This small molecule binds to this protein.
Small molecule (SMILES): CN1C(N)=N[C@](C)(c2cc(NC(=O)c3ccc(F)cn3)ccc2F)CS1(=O)=O

Sequence of chain 1.B:
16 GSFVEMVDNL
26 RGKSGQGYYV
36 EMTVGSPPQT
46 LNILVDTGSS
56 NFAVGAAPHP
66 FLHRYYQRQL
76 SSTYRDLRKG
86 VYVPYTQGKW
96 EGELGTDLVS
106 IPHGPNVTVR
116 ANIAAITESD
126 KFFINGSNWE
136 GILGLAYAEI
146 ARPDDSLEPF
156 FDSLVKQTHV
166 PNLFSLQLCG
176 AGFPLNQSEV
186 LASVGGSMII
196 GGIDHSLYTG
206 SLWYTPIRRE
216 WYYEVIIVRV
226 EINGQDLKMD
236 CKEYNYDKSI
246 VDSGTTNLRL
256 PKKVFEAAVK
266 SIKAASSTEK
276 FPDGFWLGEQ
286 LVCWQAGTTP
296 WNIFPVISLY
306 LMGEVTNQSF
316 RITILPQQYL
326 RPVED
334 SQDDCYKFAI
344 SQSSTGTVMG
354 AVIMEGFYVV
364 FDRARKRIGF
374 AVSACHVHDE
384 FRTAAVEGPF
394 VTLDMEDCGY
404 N

Binding-site contacts:
Ligand atom C17 contacts residue ILE137 of chain 1.B at 3.7 Å (hydrophobic).
Ligand atom N19 contacts residue GLY249 of chain 1.B at 3.0 Å (h-bond).
Ligand atom C20 contacts residue GLY32 of chain 1.B at 3.2 Å.
Ligand atom F18 contacts residue PHE127 of chain 1.B at 3.3 Å.
Ligand atom C20 contacts residue SER29 of chain 1.B at 3.3 Å.
Ligand atom C20 contacts residue THR251 of chain 1.B at 3.2 Å.
Ligand atom C21 contacts residue SER29 of chain 1.B at 3.5 Å.
Ligand atom N19 contacts residue LEU49 of chain 1.B at 3.5 Å.
Ligand atom N9 contacts residue GLY249 of chain 1.B at 3.6 Å (h-bond).
Ligand atom C20 contacts residue GLN31 of chain 1.B at 3.4 Å.
Ligand atom F28 contacts residue THR251 of chain 1.B at 3.6 Å.
Ligand atom O27 contacts residue TRP134 of chain 1.B at 3.7 Å.
Ligand atom N9 contacts residue ASP247 of chain 1.B at 2.9 Å (salt-bridge).
Ligand atom C22 contacts residue THR250 of chain 1.B at 3.6 Å.
Ligand atom O11 contacts residue GLN92 of chain 1.B at 3.4 Å (h-bond).
Ligand atom C21 contacts residue THR251 of chain 1.B at 3.6 Å.
Ligand atom C21 contacts residue GLY32 of chain 1.B at 3.4 Å.
Ligand atom C10 contacts residue ASP247 of chain 1.B at 3.3 Å.
Ligand atom N23 contacts residue GLY249 of chain 1.B at 3.1 Å (h-bond).
Ligand atom C3 contacts residue ASP51 of chain 1.B at 3.3 Å.
Ligand atom C25 contacts residue GLN31 of chain 1.B at 3.7 Å.
Ligand atom C22 contacts residue SER248 of chain 1.B at 3.3 Å.
Ligand atom C4 contacts residue TYR90 of chain 1.B at 3.5 Å (hydrophobic).
Ligand atom N9 contacts residue GLY53 of chain 1.B at 3.7 Å.
Ligand atom O27 contacts residue ILE129 of chain 1.B at 3.2 Å.
Ligand atom C16 contacts residue ILE137 of chain 1.B at 3.7 Å (hydrophobic).
Ligand atom C22 contacts residue GLY249 of chain 1.B at 3.4 Å.
Ligand atom F28 contacts residue GLY32 of chain 1.B at 3.6 Å.
Ligand atom O12 contacts residue GLN92 of chain 1.B at 3.4 Å.
Ligand atom N8 contacts residue ASP51 of chain 1.B at 2.6 Å (salt-bridge).
Ligand atom C7 contacts residue ASP51 of chain 1.B at 3.5 Å.
Ligand atom N9 contacts residue ASP51 of chain 1.B at 2.8 Å (salt-bridge).
Ligand atom F28 contacts residue SER29 of chain 1.B at 2.9 Å.
Ligand atom F18 contacts residue TYR90 of chain 1.B at 3.4 Å.
Ligand atom C2 contacts residue ASP51 of chain 1.B at 3.6 Å.
Ligand atom F28 contacts residue ALA354 of chain 1.B at 3.5 Å.
Ligand atom C13 contacts residue GLY249 of chain 1.B at 3.5 Å.
Ligand atom C14 contacts residue GLY249 of chain 1.B at 3.7 Å.
Ligand atom O11 contacts residue TYR90 of chain 1.B at 3.7 Å.
Ligand atom C10 contacts residue THR250 of chain 1.B at 3.3 Å.